Sequence of chain 8.F:
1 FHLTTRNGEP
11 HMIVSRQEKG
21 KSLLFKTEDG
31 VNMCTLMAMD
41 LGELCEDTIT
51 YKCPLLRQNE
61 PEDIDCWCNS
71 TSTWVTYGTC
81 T

Binding-site contacts:
Ligand atom C3 contacts residue ASN75 of chain 8.E at 3.5 Å.
Ligand atom C8 contacts residue MET126 of chain 8.E at 3.7 Å (hydrophobic).
Ligand atom O3 contacts residue NAG1 of chain 8.Z at 2.4 Å (h-bond).
Ligand atom C1 contacts residue ASN75 of chain 8.E at 1.3 Å.
Ligand atom O7 contacts residue MET126 of chain 8.E at 3.1 Å.
Ligand atom C6 contacts residue THR48 of chain 8.F at 4.4 Å.
Ligand atom O6 contacts residue GLU46 of chain 8.F at 3.8 Å.
Ligand atom C8 contacts residue ASN75 of chain 8.E at 3.0 Å.
Ligand atom C3 contacts residue NAG1 of chain 8.Z at 3.3 Å.
Ligand atom C7 contacts residue MET126 of chain 8.E at 3.8 Å (hydrophobic).
Ligand atom C7 contacts residue ASN75 of chain 8.E at 2.8 Å.
Ligand atom C4 contacts residue NAG1 of chain 8.Z at 2.9 Å.
Ligand atom O6 contacts residue CYS45 of chain 8.F at 3.4 Å (h-bond).
Ligand atom C2 contacts residue ASN75 of chain 8.E at 2.6 Å.
Ligand atom C6 contacts residue ASN75 of chain 8.E at 3.8 Å.
Ligand atom O6 contacts residue NAG1 of chain 8.Z at 4.1 Å.
Ligand atom N2 contacts residue ASN75 of chain 8.E at 3.0 Å (h-bond).
Ligand atom O6 contacts residue THR48 of chain 8.F at 4.0 Å.
Ligand atom C5 contacts residue NAG1 of chain 8.Z at 3.7 Å.
Ligand atom C5 contacts residue ASN75 of chain 8.E at 3.2 Å.
Ligand atom C8 contacts residue PHE98 of chain 8.E at 3.6 Å (hydrophobic).
Ligand atom C6 contacts residue CYS45 of chain 8.F at 4.4 Å (hydrophobic).
Ligand atom C2 contacts residue NAG1 of chain 8.Z at 4.1 Å.
Ligand atom O6 contacts residue ASN75 of chain 8.E at 3.8 Å.
Ligand atom O7 contacts residue ASN75 of chain 8.E at 3.2 Å (h-bond).
Ligand atom C4 contacts residue ASN75 of chain 8.E at 4.0 Å.
Ligand atom O5 contacts residue ASN75 of chain 8.E at 2.1 Å (h-bond).
Ligand atom O4 contacts residue NAG1 of chain 8.Z at 1.6 Å.
Ligand atom C6 contacts residue NAG1 of chain 8.Z at 3.4 Å.
Ligand atom O5 contacts residue THR48 of chain 8.F at 4.0 Å.

Sequence of chain 8.E:
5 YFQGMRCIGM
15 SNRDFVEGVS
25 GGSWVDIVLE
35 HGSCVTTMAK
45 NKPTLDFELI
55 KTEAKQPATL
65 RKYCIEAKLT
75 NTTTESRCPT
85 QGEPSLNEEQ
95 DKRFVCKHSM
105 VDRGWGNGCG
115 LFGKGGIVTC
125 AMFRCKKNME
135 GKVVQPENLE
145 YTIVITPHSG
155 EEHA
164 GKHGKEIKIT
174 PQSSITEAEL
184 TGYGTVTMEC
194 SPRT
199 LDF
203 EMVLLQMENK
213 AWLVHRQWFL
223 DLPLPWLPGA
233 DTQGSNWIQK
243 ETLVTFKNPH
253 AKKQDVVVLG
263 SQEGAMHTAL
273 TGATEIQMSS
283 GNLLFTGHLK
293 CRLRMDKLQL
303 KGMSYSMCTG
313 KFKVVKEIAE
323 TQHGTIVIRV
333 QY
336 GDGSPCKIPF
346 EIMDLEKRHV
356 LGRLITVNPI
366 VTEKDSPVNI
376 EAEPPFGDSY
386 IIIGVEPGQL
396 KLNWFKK

A small-molecule ligand and the protein it binds are described below.
Small molecule (SMILES): CC(=O)N[C@@H]1[C@@H](O)[C@H](O)[C@@H](CO)O[C@H]1O